Sequence of chain 1.B:
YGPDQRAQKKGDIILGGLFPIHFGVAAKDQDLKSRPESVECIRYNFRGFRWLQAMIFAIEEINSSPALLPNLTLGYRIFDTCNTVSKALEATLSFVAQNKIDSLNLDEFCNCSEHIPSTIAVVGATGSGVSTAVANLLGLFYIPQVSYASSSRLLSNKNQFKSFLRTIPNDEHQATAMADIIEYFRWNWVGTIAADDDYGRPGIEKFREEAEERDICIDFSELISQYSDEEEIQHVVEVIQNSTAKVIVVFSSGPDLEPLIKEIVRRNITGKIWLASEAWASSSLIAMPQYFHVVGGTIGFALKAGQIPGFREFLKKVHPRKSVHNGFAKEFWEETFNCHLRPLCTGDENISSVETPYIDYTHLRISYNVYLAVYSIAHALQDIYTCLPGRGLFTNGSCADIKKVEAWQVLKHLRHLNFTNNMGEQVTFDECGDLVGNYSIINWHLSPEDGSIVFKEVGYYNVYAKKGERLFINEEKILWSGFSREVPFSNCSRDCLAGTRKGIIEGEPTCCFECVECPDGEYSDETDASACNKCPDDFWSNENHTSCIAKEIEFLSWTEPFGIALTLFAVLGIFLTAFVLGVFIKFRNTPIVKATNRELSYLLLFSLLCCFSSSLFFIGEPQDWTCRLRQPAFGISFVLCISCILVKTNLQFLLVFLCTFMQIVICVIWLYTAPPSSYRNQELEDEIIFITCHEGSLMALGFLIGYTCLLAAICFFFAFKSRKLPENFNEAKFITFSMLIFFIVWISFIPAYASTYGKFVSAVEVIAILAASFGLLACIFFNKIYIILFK

Binding-site contacts:
Ligand atom O7 contacts residue ASN488 of chain 1.B at 3.4 Å (h-bond).
Ligand atom O7 contacts residue LYS323 of chain 1.B at 4.3 Å.
Ligand atom C7 contacts residue TYR514 of chain 1.B at 3.9 Å (hydrophobic).
Ligand atom C8 contacts residue ASN488 of chain 1.B at 4.5 Å.
Ligand atom C6 contacts residue TYR510 of chain 1.B at 3.4 Å (hydrophobic).
Ligand atom C1 contacts residue ASN512 of chain 1.B at 3.5 Å.
Ligand atom C2 contacts residue ASN488 of chain 1.B at 2.4 Å.
Ligand atom O7 contacts residue ASN512 of chain 1.B at 4.4 Å.
Ligand atom O5 contacts residue ASN512 of chain 1.B at 3.7 Å.
Ligand atom C4 contacts residue ASN488 of chain 1.B at 4.2 Å.
Ligand atom C5 contacts residue ASN488 of chain 1.B at 3.6 Å.
Ligand atom C8 contacts residue TYR514 of chain 1.B at 3.5 Å (hydrophobic).
Ligand atom C2 contacts residue TYR514 of chain 1.B at 4.3 Å (hydrophobic).
Ligand atom C3 contacts residue TYR514 of chain 1.B at 4.5 Å (hydrophobic).
Ligand atom O5 contacts residue ASN488 of chain 1.B at 2.3 Å (h-bond).
Ligand atom C3 contacts residue ASN488 of chain 1.B at 3.8 Å.
Ligand atom N2 contacts residue TYR514 of chain 1.B at 3.3 Å.
Ligand atom O7 contacts residue TYR510 of chain 1.B at 4.4 Å.
Ligand atom C1 contacts residue TYR514 of chain 1.B at 4.2 Å (hydrophobic).
Ligand atom N2 contacts residue ASN488 of chain 1.B at 2.9 Å (h-bond).
Ligand atom C1 contacts residue ASN488 of chain 1.B at 1.4 Å.
Ligand atom C6 contacts residue ASN512 of chain 1.B at 4.0 Å.
Ligand atom C7 contacts residue ASN488 of chain 1.B at 3.4 Å.
Ligand atom O6 contacts residue TYR510 of chain 1.B at 3.6 Å.
Ligand atom O5 contacts residue TYR510 of chain 1.B at 4.5 Å.
Ligand atom C5 contacts residue ASN512 of chain 1.B at 3.6 Å.

This protein binds this small molecule.
Small molecule (SMILES): CC(=O)N[C@H]1[C@H](O[C@H]2[C@H](O)[C@@H](NC(C)=O)CO[C@@H]2CO)O[C@H](CO)[C@@H](O)[C@@H]1O